Binding-site contacts:
Ligand atom C8 contacts residue LYS1073 of chain 1.A at 4.2 Å.
Ligand atom C8 contacts residue GLU1072 of chain 1.A at 3.2 Å.
Ligand atom C4 contacts residue ASN1074 of chain 1.A at 4.2 Å.
Ligand atom C7 contacts residue GLU1072 of chain 1.A at 4.5 Å.
Ligand atom O5 contacts residue ALA706 of chain 1.A at 4.2 Å.
Ligand atom C3 contacts residue ASN1074 of chain 1.A at 3.8 Å.
Ligand atom C6 contacts residue ALA706 of chain 1.A at 4.1 Å (hydrophobic).
Ligand atom C5 contacts residue ASN1074 of chain 1.A at 3.7 Å.
Ligand atom O7 contacts residue ASN1074 of chain 1.A at 4.4 Å.
Ligand atom C2 contacts residue ASN1074 of chain 1.A at 2.5 Å.
Ligand atom C1 contacts residue ASN1074 of chain 1.A at 1.4 Å.
Ligand atom C1 contacts residue GLN895 of chain 1.B at 4.2 Å.
Ligand atom O5 contacts residue ASN1074 of chain 1.A at 2.4 Å (h-bond).
Ligand atom C5 contacts residue ALA706 of chain 1.A at 3.7 Å (hydrophobic).
Ligand atom C7 contacts residue ASN1074 of chain 1.A at 3.7 Å.
Ligand atom O6 contacts residue ALA706 of chain 1.A at 4.1 Å.
Ligand atom C8 contacts residue ASN1074 of chain 1.A at 4.0 Å.
Ligand atom N2 contacts residue ASN1074 of chain 1.A at 2.8 Å (h-bond).

Sequence of chain 1.A:
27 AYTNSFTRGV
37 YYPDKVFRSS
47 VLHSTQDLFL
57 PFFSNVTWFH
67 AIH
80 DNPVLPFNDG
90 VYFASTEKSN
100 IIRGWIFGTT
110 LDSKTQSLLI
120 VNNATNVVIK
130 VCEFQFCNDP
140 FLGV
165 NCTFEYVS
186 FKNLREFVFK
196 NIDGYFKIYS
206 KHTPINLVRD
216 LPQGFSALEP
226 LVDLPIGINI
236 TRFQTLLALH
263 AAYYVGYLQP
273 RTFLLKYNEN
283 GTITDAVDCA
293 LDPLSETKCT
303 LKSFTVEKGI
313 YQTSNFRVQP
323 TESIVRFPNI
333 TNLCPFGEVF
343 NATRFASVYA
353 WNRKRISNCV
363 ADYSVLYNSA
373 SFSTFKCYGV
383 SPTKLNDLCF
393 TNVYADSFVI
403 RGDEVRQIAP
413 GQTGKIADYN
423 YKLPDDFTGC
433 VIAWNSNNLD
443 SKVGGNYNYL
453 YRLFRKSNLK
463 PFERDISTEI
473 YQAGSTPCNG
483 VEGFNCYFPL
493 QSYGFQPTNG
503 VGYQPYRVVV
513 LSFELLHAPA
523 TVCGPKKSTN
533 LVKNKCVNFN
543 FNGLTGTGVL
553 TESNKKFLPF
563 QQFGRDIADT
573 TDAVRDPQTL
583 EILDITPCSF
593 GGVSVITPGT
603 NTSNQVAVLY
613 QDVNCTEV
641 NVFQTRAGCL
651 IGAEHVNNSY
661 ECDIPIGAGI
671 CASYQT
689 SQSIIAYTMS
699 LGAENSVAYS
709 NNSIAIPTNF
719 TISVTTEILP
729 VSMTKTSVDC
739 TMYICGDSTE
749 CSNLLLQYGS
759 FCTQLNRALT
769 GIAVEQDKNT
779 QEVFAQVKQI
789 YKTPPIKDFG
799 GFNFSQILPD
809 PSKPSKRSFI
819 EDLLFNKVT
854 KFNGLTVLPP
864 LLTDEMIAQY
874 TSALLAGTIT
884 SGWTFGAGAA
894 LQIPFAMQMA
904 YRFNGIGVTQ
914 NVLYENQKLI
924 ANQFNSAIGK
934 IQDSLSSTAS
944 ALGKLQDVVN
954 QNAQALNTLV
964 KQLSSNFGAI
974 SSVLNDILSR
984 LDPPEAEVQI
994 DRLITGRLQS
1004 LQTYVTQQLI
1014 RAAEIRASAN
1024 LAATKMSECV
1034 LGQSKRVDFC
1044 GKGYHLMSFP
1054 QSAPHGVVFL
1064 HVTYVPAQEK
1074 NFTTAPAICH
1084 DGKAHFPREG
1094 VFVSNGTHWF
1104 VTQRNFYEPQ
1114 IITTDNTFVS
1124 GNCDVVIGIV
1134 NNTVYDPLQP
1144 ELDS

Sequence of chain 1.B:
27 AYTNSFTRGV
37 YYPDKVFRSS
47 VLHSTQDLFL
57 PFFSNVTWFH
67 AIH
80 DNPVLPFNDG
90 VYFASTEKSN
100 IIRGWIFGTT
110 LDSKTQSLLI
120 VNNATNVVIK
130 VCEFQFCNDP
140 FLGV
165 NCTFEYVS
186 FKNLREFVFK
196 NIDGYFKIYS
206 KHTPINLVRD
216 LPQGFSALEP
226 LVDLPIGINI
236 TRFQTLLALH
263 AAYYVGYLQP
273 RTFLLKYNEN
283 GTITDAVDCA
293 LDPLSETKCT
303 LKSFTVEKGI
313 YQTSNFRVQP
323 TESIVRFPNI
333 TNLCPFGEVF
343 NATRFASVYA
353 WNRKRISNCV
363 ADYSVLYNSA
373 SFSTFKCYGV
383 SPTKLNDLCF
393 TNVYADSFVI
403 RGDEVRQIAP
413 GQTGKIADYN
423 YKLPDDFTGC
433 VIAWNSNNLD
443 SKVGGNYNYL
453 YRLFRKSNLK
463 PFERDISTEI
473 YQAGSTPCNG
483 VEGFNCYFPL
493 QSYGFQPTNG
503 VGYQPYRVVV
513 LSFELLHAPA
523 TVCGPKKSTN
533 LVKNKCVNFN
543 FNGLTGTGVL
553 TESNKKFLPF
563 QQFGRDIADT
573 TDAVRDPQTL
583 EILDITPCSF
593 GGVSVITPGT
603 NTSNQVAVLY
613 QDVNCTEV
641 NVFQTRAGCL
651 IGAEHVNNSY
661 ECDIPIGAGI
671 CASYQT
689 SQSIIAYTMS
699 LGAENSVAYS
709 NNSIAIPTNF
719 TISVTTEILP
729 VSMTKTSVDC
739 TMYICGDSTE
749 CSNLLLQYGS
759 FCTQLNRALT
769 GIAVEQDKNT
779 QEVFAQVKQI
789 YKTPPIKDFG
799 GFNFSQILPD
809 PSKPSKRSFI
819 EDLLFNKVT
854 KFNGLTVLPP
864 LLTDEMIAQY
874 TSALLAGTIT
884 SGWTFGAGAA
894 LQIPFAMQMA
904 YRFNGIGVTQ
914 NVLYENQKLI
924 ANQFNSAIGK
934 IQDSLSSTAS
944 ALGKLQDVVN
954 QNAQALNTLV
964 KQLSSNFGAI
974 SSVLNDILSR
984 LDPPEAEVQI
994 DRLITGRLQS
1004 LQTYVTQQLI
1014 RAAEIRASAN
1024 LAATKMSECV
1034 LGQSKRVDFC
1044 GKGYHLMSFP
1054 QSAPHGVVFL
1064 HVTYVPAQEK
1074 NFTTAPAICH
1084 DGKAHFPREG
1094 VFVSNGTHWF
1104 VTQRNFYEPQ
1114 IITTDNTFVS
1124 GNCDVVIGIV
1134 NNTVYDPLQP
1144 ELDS

A small-molecule ligand and the protein it binds are described below.
Small molecule (SMILES): CC(=O)N[C@@H]1[C@@H](O)[C@H](O)[C@@H](CO)O[C@H]1O